Sequence of chain 1.A:
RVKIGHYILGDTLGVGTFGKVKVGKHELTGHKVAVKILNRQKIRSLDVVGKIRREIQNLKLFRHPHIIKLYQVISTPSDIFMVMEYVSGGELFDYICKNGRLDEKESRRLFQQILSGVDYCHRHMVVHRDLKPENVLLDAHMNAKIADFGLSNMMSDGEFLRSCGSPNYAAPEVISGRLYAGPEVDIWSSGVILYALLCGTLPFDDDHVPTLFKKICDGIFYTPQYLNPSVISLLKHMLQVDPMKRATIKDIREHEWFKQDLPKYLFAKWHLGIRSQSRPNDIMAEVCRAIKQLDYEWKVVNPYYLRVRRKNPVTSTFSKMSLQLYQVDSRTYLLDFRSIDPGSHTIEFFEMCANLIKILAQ

Binding-site contacts:
Ligand atom N1 contacts residue GLU96 of chain 1.A at 2.6 Å (salt-bridge).
Ligand atom C25 contacts residue LEU24 of chain 1.A at 3.6 Å (hydrophobic).
Ligand atom C4 contacts residue TYR97 of chain 1.A at 3.6 Å (hydrophobic).
Ligand atom C4 contacts residue LEU24 of chain 1.A at 3.7 Å (hydrophobic).
Ligand atom C6 contacts residue LEU148 of chain 1.A at 3.6 Å (hydrophobic).
Ligand atom C26 contacts residue GLY25 of chain 1.A at 3.6 Å.
Ligand atom C14 contacts residue ALA158 of chain 1.A at 3.6 Å (hydrophobic).
Ligand atom C28 contacts residue ASN146 of chain 1.A at 3.5 Å.
Ligand atom C16 contacts residue GLY27 of chain 1.A at 3.8 Å.
Ligand atom N1 contacts residue ILE79 of chain 1.A at 3.5 Å.
Ligand atom C7 contacts residue LEU148 of chain 1.A at 3.4 Å (hydrophobic).
Ligand atom O5 contacts residue VAL98 of chain 1.A at 2.9 Å (h-bond).
Ligand atom C28 contacts residue GLU145 of chain 1.A at 3.1 Å.
Ligand atom C16 contacts residue VAL32 of chain 1.A at 3.5 Å (hydrophobic).
Ligand atom C13 contacts residue MET95 of chain 1.A at 3.7 Å (hydrophobic).
Ligand atom C9 contacts residue ALA45 of chain 1.A at 3.4 Å (hydrophobic).
Ligand atom C24 contacts residue GLU102 of chain 1.A at 3.4 Å.
Ligand atom C8 contacts residue ALA45 of chain 1.A at 3.5 Å (hydrophobic).
Ligand atom C28 contacts residue GLU102 of chain 1.A at 3.7 Å.
Ligand atom O5 contacts residue TYR97 of chain 1.A at 3.3 Å.
Ligand atom O5 contacts residue GLU96 of chain 1.A at 3.7 Å.
Ligand atom C4 contacts residue VAL98 of chain 1.A at 3.3 Å (hydrophobic).
Ligand atom C16 contacts residue ASP159 of chain 1.A at 3.1 Å.
Ligand atom N4 contacts residue GLU102 of chain 1.A at 3.0 Å (salt-bridge).
Ligand atom N1 contacts residue ALA45 of chain 1.A at 3.1 Å.
Ligand atom C23 contacts residue GLU102 of chain 1.A at 3.5 Å.
Ligand atom C3 contacts residue GLY101 of chain 1.A at 3.7 Å.
Ligand atom C26 contacts residue GLY27 of chain 1.A at 3.4 Å.
Ligand atom C2 contacts residue GLY101 of chain 1.A at 3.6 Å.
Ligand atom C15 contacts residue ASP159 of chain 1.A at 3.3 Å.
Ligand atom C8 contacts residue GLU96 of chain 1.A at 3.5 Å.
Ligand atom C3 contacts residue VAL98 of chain 1.A at 3.4 Å (hydrophobic).
Ligand atom N4 contacts residue GLU145 of chain 1.A at 2.8 Å (salt-bridge).
Ligand atom O4 contacts residue GLY25 of chain 1.A at 3.4 Å.
Ligand atom C17 contacts residue VAL32 of chain 1.A at 3.5 Å (hydrophobic).
Ligand atom C27 contacts residue ASN146 of chain 1.A at 3.1 Å.
Ligand atom C10 contacts residue LEU148 of chain 1.A at 3.6 Å (hydrophobic).
Ligand atom C9 contacts residue GLU96 of chain 1.A at 3.7 Å.
Ligand atom C27 contacts residue ASP159 of chain 1.A at 3.8 Å.
Ligand atom C26 contacts residue VAL26 of chain 1.A at 3.5 Å (hydrophobic).

A protein and the small-molecule ligand that binds it are described below.
Small molecule (SMILES): CN[C@@H]1C[C@H]2O[C@@](C)([C@@H]1OC)n1c3ccccc3c3c4c(c5c6ccccc6n2c5c31)C(=O)NC4